The small molecule below binds the protein below.
Small molecule (SMILES): CC(=O)N[C@@H]1[C@@H](O)[C@H](O)[C@@H](CO)O[C@H]1O

Sequence of chain 1.A:
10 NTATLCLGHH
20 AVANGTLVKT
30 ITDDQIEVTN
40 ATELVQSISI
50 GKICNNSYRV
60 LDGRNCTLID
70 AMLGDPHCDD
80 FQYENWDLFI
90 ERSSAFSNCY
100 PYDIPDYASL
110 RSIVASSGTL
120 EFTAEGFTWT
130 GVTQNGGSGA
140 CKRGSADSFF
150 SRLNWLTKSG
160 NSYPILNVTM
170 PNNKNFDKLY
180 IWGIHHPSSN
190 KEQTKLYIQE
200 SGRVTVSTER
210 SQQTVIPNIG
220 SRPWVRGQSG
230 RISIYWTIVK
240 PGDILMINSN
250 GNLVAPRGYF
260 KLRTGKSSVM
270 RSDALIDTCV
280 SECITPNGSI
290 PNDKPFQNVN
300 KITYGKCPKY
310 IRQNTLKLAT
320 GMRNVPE

Sequence of chain 1.B:
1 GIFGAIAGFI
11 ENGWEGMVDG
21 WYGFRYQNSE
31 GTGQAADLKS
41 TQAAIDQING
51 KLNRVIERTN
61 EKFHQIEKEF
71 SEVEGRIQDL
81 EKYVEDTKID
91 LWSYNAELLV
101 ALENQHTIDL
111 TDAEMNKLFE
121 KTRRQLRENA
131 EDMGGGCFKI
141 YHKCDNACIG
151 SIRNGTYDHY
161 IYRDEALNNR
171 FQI

Binding-site contacts:
Ligand atom C2 contacts residue VAL298 of chain 1.A at 4.0 Å (hydrophobic).
Ligand atom C1 contacts residue ASN286 of chain 1.A at 1.4 Å.
Ligand atom C7 contacts residue ASN286 of chain 1.A at 3.4 Å.
Ligand atom O5 contacts residue ASN299 of chain 1.A at 4.1 Å.
Ligand atom O7 contacts residue VAL298 of chain 1.A at 3.8 Å.
Ligand atom C2 contacts residue ASN286 of chain 1.A at 2.6 Å.
Ligand atom N2 contacts residue VAL298 of chain 1.A at 3.2 Å (h-bond).
Ligand atom N2 contacts residue ASN286 of chain 1.A at 3.0 Å (h-bond).
Ligand atom C3 contacts residue VAL298 of chain 1.A at 4.3 Å (hydrophobic).
Ligand atom C6 contacts residue GLU69 of chain 1.B at 3.9 Å.
Ligand atom C5 contacts residue ASN286 of chain 1.A at 3.7 Å.
Ligand atom C7 contacts residue VAL298 of chain 1.A at 4.0 Å (hydrophobic).
Ligand atom O5 contacts residue ASN286 of chain 1.A at 2.4 Å (h-bond).
Ligand atom O7 contacts residue SER46 of chain 1.A at 4.0 Å.
Ligand atom O7 contacts residue ASN286 of chain 1.A at 4.3 Å.
Ligand atom C4 contacts residue ASN286 of chain 1.A at 4.2 Å.
Ligand atom C1 contacts residue VAL298 of chain 1.A at 4.0 Å (hydrophobic).
Ligand atom C5 contacts residue ASN299 of chain 1.A at 4.4 Å.
Ligand atom C3 contacts residue ASN286 of chain 1.A at 3.9 Å.
Ligand atom C8 contacts residue ASN286 of chain 1.A at 3.6 Å.